Sequence of chain 1.A:
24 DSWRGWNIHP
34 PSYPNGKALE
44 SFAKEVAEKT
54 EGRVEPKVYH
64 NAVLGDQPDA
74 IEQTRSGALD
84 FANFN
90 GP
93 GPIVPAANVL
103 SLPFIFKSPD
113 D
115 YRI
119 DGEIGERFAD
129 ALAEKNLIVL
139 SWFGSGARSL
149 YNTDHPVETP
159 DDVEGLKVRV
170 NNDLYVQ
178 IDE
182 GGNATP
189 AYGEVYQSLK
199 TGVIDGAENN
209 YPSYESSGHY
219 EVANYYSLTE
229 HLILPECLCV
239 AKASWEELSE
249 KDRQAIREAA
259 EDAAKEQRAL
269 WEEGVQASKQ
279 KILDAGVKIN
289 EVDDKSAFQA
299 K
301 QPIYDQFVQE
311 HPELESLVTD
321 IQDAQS

The small molecule below binds the protein below.
Small molecule (SMILES): O=C(O)[C@H]1O[C@@H](O)[C@H](O)[C@@H](O)[C@@H]1O

Binding-site contacts:
Ligand atom C1 contacts residue SER211 of chain 1.A at 3.5 Å.
Ligand atom C2 contacts residue ASN88 of chain 1.A at 3.7 Å.
Ligand atom O6A contacts residue TYR190 of chain 1.A at 3.4 Å.
Ligand atom C6 contacts residue ASN207 of chain 1.A at 3.8 Å.
Ligand atom O3 contacts residue ASN88 of chain 1.A at 3.4 Å.
Ligand atom O3 contacts residue GLU234 of chain 1.A at 3.8 Å.
Ligand atom C4 contacts residue GLN70 of chain 1.A at 3.6 Å.
Ligand atom O6A contacts residue MSE169 of chain 1.A at 3.5 Å.
Ligand atom C5 contacts residue TYR190 of chain 1.A at 3.8 Å (hydrophobic).
Ligand atom C5 contacts residue ASN207 of chain 1.A at 3.8 Å.
Ligand atom O2 contacts residue GLU234 of chain 1.A at 2.6 Å (salt-bridge).
Ligand atom C3 contacts residue GLN70 of chain 1.A at 4.0 Å.
Ligand atom C2 contacts residue GLU234 of chain 1.A at 3.2 Å.
Ligand atom O1 contacts residue ASN207 of chain 1.A at 2.6 Å (h-bond).
Ligand atom O3 contacts residue GLN70 of chain 1.A at 3.1 Å (h-bond).
Ligand atom C6 contacts residue ARG167 of chain 1.A at 3.6 Å.
Ligand atom O1 contacts residue SER211 of chain 1.A at 3.4 Å (h-bond).
Ligand atom O6B contacts residue ARG167 of chain 1.A at 2.8 Å (salt-bridge).
Ligand atom O5 contacts residue ASN207 of chain 1.A at 3.0 Å (h-bond).
Ligand atom C4 contacts residue MSE169 of chain 1.A at 4.0 Å.
Ligand atom C2 contacts residue HIS32 of chain 1.A at 3.8 Å.
Ligand atom C6 contacts residue ARG146 of chain 1.A at 3.9 Å.
Ligand atom C1 contacts residue ASN207 of chain 1.A at 3.5 Å.
Ligand atom O2 contacts residue HIS32 of chain 1.A at 2.9 Å (h-bond).
Ligand atom C6 contacts residue TYR190 of chain 1.A at 3.4 Å (hydrophobic).
Ligand atom O3 contacts residue ILE31 of chain 1.A at 3.7 Å.
Ligand atom C1 contacts residue ARG146 of chain 1.A at 3.6 Å.
Ligand atom O4 contacts residue GLN70 of chain 1.A at 2.9 Å (h-bond).
Ligand atom O6B contacts residue ASN207 of chain 1.A at 3.0 Å (h-bond).
Ligand atom O4 contacts residue ILE31 of chain 1.A at 3.5 Å.
Ligand atom O1 contacts residue ARG146 of chain 1.A at 3.1 Å (salt-bridge).
Ligand atom C6 contacts residue MSE169 of chain 1.A at 3.5 Å.
Ligand atom O6B contacts residue MSE169 of chain 1.A at 3.5 Å.
Ligand atom C3 contacts residue HIS32 of chain 1.A at 3.7 Å.
Ligand atom O1 contacts residue ASN208 of chain 1.A at 3.2 Å (h-bond).
Ligand atom O5 contacts residue ARG146 of chain 1.A at 3.0 Å (salt-bridge).
Ligand atom O6B contacts residue TYR190 of chain 1.A at 3.6 Å.
Ligand atom O6B contacts residue ARG146 of chain 1.A at 2.9 Å (salt-bridge).
Ligand atom C3 contacts residue ILE31 of chain 1.A at 3.8 Å (hydrophobic).
Ligand atom O6A contacts residue ARG167 of chain 1.A at 2.9 Å (salt-bridge).